Binding-site contacts:
Ligand atom C4 contacts residue VAL270 of chain 1.A at 3.8 Å (hydrophobic).
Ligand atom C3 contacts residue ALA330 of chain 1.A at 3.5 Å (hydrophobic).
Ligand atom C1 contacts residue HEM1 of chain 1.C at 3.8 Å.
Ligand atom C6 contacts residue ALA266 of chain 1.A at 4.5 Å (hydrophobic).
Ligand atom C2 contacts residue HEM1 of chain 1.C at 4.1 Å.
Ligand atom C4 contacts residue HEM1 of chain 1.C at 4.0 Å.
Ligand atom C7 contacts residue HEM1 of chain 1.C at 3.6 Å.
Ligand atom C7 contacts residue ALA89 of chain 1.A at 4.4 Å (hydrophobic).
Ligand atom C5 contacts residue VAL270 of chain 1.A at 4.5 Å (hydrophobic).
Ligand atom N1 contacts residue ALA266 of chain 1.A at 3.3 Å.
Ligand atom C2 contacts residue ALA330 of chain 1.A at 4.5 Å (hydrophobic).
Ligand atom C3 contacts residue HEM1 of chain 1.C at 4.5 Å.
Ligand atom C6 contacts residue HEM1 of chain 1.C at 3.2 Å.
Ligand atom C5 contacts residue HEM1 of chain 1.C at 3.3 Å.
Ligand atom C1 contacts residue LEU77 of chain 1.A at 4.2 Å (hydrophobic).
Ligand atom N1 contacts residue HEM1 of chain 1.C at 2.6 Å.
Ligand atom N1 contacts residue VAL270 of chain 1.A at 3.7 Å.
Ligand atom C5 contacts residue ALA266 of chain 1.A at 4.1 Å (hydrophobic).
Ligand atom C4 contacts residue ALA330 of chain 1.A at 3.7 Å (hydrophobic).

Sequence of chain 1.A:
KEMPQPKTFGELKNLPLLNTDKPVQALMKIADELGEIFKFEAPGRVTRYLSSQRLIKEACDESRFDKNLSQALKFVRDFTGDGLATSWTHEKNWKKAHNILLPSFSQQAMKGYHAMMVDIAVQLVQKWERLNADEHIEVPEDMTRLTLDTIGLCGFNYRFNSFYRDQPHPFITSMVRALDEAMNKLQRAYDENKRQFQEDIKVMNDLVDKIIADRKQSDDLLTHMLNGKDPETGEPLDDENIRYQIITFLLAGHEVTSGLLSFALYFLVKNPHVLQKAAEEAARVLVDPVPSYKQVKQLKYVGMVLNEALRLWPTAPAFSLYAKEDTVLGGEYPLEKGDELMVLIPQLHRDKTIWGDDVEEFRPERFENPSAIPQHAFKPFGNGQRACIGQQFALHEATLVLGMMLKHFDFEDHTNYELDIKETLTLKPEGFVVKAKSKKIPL

The small molecule below binds the protein below.
Small molecule (SMILES): Cc1ccc(N)cc1